A protein and the small-molecule ligand that binds it are described below.
Small molecule (SMILES): Cc1ccc2oc(=O)c(C(=O)Oc3cccc(Cl)c3)cc2c1

Sequence of chain 1.G:
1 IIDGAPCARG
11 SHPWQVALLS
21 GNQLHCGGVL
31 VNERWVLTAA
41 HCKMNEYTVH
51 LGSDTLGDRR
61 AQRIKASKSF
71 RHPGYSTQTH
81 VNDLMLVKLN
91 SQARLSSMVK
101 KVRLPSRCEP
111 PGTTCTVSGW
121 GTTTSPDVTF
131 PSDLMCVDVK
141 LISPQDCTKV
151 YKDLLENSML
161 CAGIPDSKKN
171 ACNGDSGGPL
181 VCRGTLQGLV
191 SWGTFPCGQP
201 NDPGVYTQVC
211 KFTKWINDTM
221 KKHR

Binding-site contacts:
Ligand atom C12 contacts residue HIS25 of chain 1.G at 4.2 Å.
Ligand atom C23 contacts residue HIS25 of chain 1.G at 3.1 Å.
Ligand atom C5 contacts residue SER176 of chain 1.G at 3.9 Å.
Ligand atom O1 contacts residue HIS25 of chain 1.G at 3.0 Å (h-bond).
Ligand atom C12 contacts residue HIS41 of chain 1.G at 3.6 Å.
Ligand atom C4 contacts residue CYS26 of chain 1.G at 3.8 Å (hydrophobic).
Ligand atom C12 contacts residue SER176 of chain 1.G at 3.5 Å.
Ligand atom O6 contacts residue HIS25 of chain 1.G at 3.6 Å.
Ligand atom O4 contacts residue GLY174 of chain 1.G at 3.9 Å.
Ligand atom C3 contacts residue HIS25 of chain 1.G at 4.1 Å.
Ligand atom C3 contacts residue HIS41 of chain 1.G at 3.1 Å.
Ligand atom O4 contacts residue ASN173 of chain 1.G at 3.3 Å.
Ligand atom O5 contacts residue GLY174 of chain 1.G at 3.5 Å.
Ligand atom O5 contacts residue LEU24 of chain 1.G at 3.6 Å.
Ligand atom C13 contacts residue HIS25 of chain 1.G at 3.4 Å.
Ligand atom C5 contacts residue CYS42 of chain 1.G at 4.1 Å (hydrophobic).
Ligand atom C12 contacts residue CYS26 of chain 1.G at 4.1 Å (hydrophobic).
Ligand atom C2 contacts residue CYS26 of chain 1.G at 3.9 Å (hydrophobic).
Ligand atom C14 contacts residue HIS25 of chain 1.G at 3.5 Å.
Ligand atom C4 contacts residue HIS41 of chain 1.G at 2.5 Å.
Ligand atom C2 contacts residue HIS25 of chain 1.G at 3.2 Å.
Ligand atom C14 contacts residue GLY174 of chain 1.G at 3.5 Å.
Ligand atom C4 contacts residue SER176 of chain 1.G at 4.2 Å.
Ligand atom C3 contacts residue CYS26 of chain 1.G at 3.7 Å (hydrophobic).
Ligand atom O6 contacts residue LEU24 of chain 1.G at 3.1 Å (h-bond).
Ligand atom C5 contacts residue HIS41 of chain 1.G at 1.5 Å.
Ligand atom C3 contacts residue CYS42 of chain 1.G at 4.0 Å (hydrophobic).
Ligand atom O5 contacts residue ASN173 of chain 1.G at 4.1 Å.
Ligand atom C23 contacts residue LEU24 of chain 1.G at 3.9 Å (hydrophobic).
Ligand atom C15 contacts residue HIS25 of chain 1.G at 3.4 Å.
Ligand atom C15 contacts residue GLY174 of chain 1.G at 3.9 Å.
Ligand atom C16 contacts residue GLY174 of chain 1.G at 3.6 Å.
Ligand atom C16 contacts residue PHE130 of chain 1.G at 4.2 Å (hydrophobic).
Ligand atom O4 contacts residue PHE130 of chain 1.G at 4.1 Å.
Ligand atom C16 contacts residue ASN173 of chain 1.G at 3.8 Å.
Ligand atom C14 contacts residue ASN173 of chain 1.G at 4.1 Å.
Ligand atom C1 contacts residue HIS25 of chain 1.G at 3.1 Å.
Ligand atom O5 contacts residue PHE130 of chain 1.G at 3.5 Å.
Ligand atom C4 contacts residue CYS42 of chain 1.G at 4.2 Å (hydrophobic).
Ligand atom C1 contacts residue CYS26 of chain 1.G at 4.1 Å (hydrophobic).